This small molecule binds to this protein.
Small molecule (SMILES): CC1(C)S[C@@H]2[C@H](NC(=O)Cc3ccccc3)C(=O)N2[C@H]1C(=O)O

Binding-site contacts:
Ligand atom C21 contacts residue MET73 of chain 2.A at 3.0 Å (hydrophobic).
Ligand atom O16 contacts residue ARG162 of chain 2.A at 1.8 Å (salt-bridge).
Ligand atom C11 contacts residue AKG1 of chain 2.D at 0.8 Å.
Ligand atom C19 contacts residue ARG160 of chain 2.A at 1.6 Å.
Ligand atom C15 contacts residue ARG160 of chain 2.A at 2.8 Å.
Ligand atom C17 contacts residue ARG162 of chain 2.A at 3.0 Å.
Ligand atom S1 contacts residue FE21 of chain 2.B at 2.1 Å.
Ligand atom C5 contacts residue MET180 of chain 2.A at 3.0 Å (hydrophobic).
Ligand atom C20 contacts residue ARG160 of chain 2.A at 0.9 Å.
Ligand atom N4 contacts residue AKG1 of chain 2.D at 1.6 Å (h-bond).
Ligand atom C15 contacts residue ARG162 of chain 2.A at 2.4 Å.
Ligand atom C6 contacts residue AKG1 of chain 2.D at 1.4 Å.
Ligand atom C15 contacts residue AKG1 of chain 2.D at 2.7 Å.
Ligand atom C2 contacts residue FE21 of chain 2.B at 2.6 Å.
Ligand atom O8 contacts residue AKG1 of chain 2.D at 2.4 Å (h-bond).
Ligand atom O16 contacts residue AKG1 of chain 2.D at 3.0 Å (h-bond).
Ligand atom C5 contacts residue AKG1 of chain 2.D at 1.3 Å.
Ligand atom C10 contacts residue FE21 of chain 2.B at 2.8 Å.
Ligand atom C22 contacts residue MET73 of chain 2.A at 2.7 Å (hydrophobic).
Ligand atom C3 contacts residue AKG1 of chain 2.D at 0.9 Å.
Ligand atom C9 contacts residue AKG1 of chain 2.D at 2.0 Å.
Ligand atom N14 contacts residue AKG1 of chain 2.D at 1.8 Å (h-bond).
Ligand atom C21 contacts residue ARG160 of chain 2.A at 1.2 Å.
Ligand atom O13 contacts residue AKG1 of chain 2.D at 1.2 Å (h-bond).
Ligand atom C9 contacts residue FE21 of chain 2.B at 2.8 Å.
Ligand atom C18 contacts residue ARG160 of chain 2.A at 1.2 Å.
Ligand atom C10 contacts residue AKG1 of chain 2.D at 0.7 Å.
Ligand atom C10 contacts residue HIS243 of chain 2.A at 3.1 Å.
Ligand atom C2 contacts residue AKG1 of chain 2.D at 0.7 Å.
Ligand atom C23 contacts residue ARG160 of chain 2.A at 0.4 Å.
Ligand atom C9 contacts residue ILE192 of chain 2.A at 3.0 Å (hydrophobic).
Ligand atom O12 contacts residue AKG1 of chain 2.D at 0.6 Å.
Ligand atom C17 contacts residue ARG160 of chain 2.A at 1.5 Å.
Ligand atom C6 contacts residue ARG162 of chain 2.A at 3.1 Å.
Ligand atom C22 contacts residue ARG160 of chain 2.A at 0.5 Å.
Ligand atom N4 contacts residue MET180 of chain 2.A at 3.0 Å (h-bond).
Ligand atom O8 contacts residue ARG162 of chain 2.A at 2.7 Å (salt-bridge).
Ligand atom C7 contacts residue AKG1 of chain 2.D at 1.4 Å.
Ligand atom S1 contacts residue AKG1 of chain 2.D at 0.4 Å (h-bond).
Ligand atom C6 contacts residue MET180 of chain 2.A at 3.1 Å (hydrophobic).

Sequence of chain 2.A:
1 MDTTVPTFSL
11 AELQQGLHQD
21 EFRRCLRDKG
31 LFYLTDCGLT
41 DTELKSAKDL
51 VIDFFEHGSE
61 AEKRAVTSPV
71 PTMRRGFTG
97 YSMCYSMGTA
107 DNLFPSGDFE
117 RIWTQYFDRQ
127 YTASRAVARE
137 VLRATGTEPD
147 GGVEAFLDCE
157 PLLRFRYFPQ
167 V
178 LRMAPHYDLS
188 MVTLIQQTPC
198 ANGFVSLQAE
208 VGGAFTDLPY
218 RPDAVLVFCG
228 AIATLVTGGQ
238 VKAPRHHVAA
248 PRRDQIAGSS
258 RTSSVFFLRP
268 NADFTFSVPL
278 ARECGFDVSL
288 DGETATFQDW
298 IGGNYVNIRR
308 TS